Binding-site contacts:
Ligand atom C2 contacts residue ALA46 of chain 1.A at 3.5 Å (hydrophobic).
Ligand atom C10 contacts residue PHE20 of chain 1.A at 4.0 Å (hydrophobic).
Ligand atom O1 contacts residue PHE49 of chain 1.A at 3.6 Å.
Ligand atom C10 contacts residue GLY43 of chain 1.A at 3.5 Å.
Ligand atom C11 contacts residue LEU187 of chain 1.A at 3.5 Å (hydrophobic).
Ligand atom C17 contacts residue ILE39 of chain 1.A at 3.9 Å (hydrophobic).
Ligand atom C16 contacts residue IRY1 of chain 1.R at 3.7 Å.
Ligand atom C13 contacts residue PHE20 of chain 1.A at 3.6 Å (hydrophobic).
Ligand atom C3 contacts residue ALA46 of chain 1.A at 3.4 Å (hydrophobic).
Ligand atom O2 contacts residue ARG13 of chain 1.A at 2.6 Å (salt-bridge).
Ligand atom SE1 contacts residue PHE20 of chain 1.A at 3.7 Å.
Ligand atom C2 contacts residue PHE49 of chain 1.A at 4.1 Å (hydrophobic).
Ligand atom C7 contacts residue LEU47 of chain 1.A at 3.9 Å (hydrophobic).
Ligand atom O4 contacts residue VAL188 of chain 1.A at 3.9 Å.
Ligand atom C13 contacts residue ILE39 of chain 1.A at 4.1 Å (hydrophobic).
Ligand atom C1 contacts residue PHE49 of chain 1.A at 3.8 Å (hydrophobic).
Ligand atom C12 contacts residue PHE20 of chain 1.A at 3.5 Å (hydrophobic).
Ligand atom C9 contacts residue PHE20 of chain 1.A at 3.5 Å (hydrophobic).
Ligand atom O2 contacts residue PHE49 of chain 1.A at 3.1 Å (h-bond).
Ligand atom C10 contacts residue ALA46 of chain 1.A at 3.8 Å (hydrophobic).
Ligand atom SE1 contacts residue MET42 of chain 1.A at 3.7 Å.
Ligand atom C7 contacts residue PHE20 of chain 1.A at 3.8 Å (hydrophobic).
Ligand atom C12 contacts residue IRY1 of chain 1.R at 3.6 Å.
Ligand atom C1 contacts residue ARG13 of chain 1.A at 3.7 Å.
Ligand atom O1 contacts residue ASN50 of chain 1.A at 2.8 Å (h-bond).
Ligand atom C1 contacts residue ASN50 of chain 1.A at 3.1 Å.
Ligand atom O2 contacts residue ALA46 of chain 1.A at 2.5 Å (h-bond).
Ligand atom SE1 contacts residue IRY1 of chain 1.R at 3.6 Å.
Ligand atom O1 contacts residue ARG13 of chain 1.A at 2.8 Å (salt-bridge).
Ligand atom C2 contacts residue ARG13 of chain 1.A at 3.3 Å.
Ligand atom C17 contacts residue IRY1 of chain 1.R at 3.7 Å.
Ligand atom C10 contacts residue MET42 of chain 1.A at 3.6 Å (hydrophobic).
Ligand atom C14 contacts residue PHE20 of chain 1.A at 3.6 Å (hydrophobic).
Ligand atom C8 contacts residue PHE20 of chain 1.A at 3.6 Å (hydrophobic).
Ligand atom C9 contacts residue GLY43 of chain 1.A at 3.5 Å.
Ligand atom C9 contacts residue ALA46 of chain 1.A at 3.9 Å (hydrophobic).
Ligand atom C5 contacts residue LEU47 of chain 1.A at 3.7 Å (hydrophobic).
Ligand atom C13 contacts residue IRY1 of chain 1.R at 3.6 Å.
Ligand atom O2 contacts residue LEU47 of chain 1.A at 4.0 Å.
Ligand atom C3 contacts residue VAL188 of chain 1.A at 3.7 Å (hydrophobic).

Sequence of chain 1.A:
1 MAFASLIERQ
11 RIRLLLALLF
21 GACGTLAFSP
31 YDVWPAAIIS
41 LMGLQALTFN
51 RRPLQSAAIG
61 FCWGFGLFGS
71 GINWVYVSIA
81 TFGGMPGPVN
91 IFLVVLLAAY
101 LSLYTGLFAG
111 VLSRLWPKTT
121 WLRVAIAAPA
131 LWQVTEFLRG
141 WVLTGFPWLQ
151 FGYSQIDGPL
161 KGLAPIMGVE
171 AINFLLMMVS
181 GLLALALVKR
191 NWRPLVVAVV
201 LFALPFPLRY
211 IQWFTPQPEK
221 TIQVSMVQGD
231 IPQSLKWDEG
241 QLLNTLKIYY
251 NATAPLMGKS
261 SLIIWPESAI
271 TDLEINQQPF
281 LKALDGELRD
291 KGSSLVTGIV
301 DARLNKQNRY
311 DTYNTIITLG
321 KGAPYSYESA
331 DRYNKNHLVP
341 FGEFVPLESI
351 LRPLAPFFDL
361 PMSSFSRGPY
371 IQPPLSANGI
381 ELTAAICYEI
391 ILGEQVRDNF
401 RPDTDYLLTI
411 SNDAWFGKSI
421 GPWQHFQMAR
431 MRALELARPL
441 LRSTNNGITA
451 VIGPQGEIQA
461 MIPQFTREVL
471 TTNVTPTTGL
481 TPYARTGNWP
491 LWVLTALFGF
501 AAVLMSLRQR

The protein below binds the small molecule below.
Small molecule (SMILES): CCCCCC[Se]CCCCCCCC(=O)OC[C@@H](O)CO